Binding-site contacts:
Ligand atom C1 contacts residue ASN343 of chain 1.A at 1.4 Å.
Ligand atom O5 contacts residue ASN343 of chain 1.A at 2.3 Å (h-bond).
Ligand atom N2 contacts residue PHE342 of chain 1.A at 4.3 Å.
Ligand atom C7 contacts residue ASN343 of chain 1.A at 3.8 Å.
Ligand atom C2 contacts residue ASN343 of chain 1.A at 2.5 Å.
Ligand atom O7 contacts residue ASN343 of chain 1.A at 4.2 Å.
Ligand atom C8 contacts residue PHE342 of chain 1.A at 3.4 Å (hydrophobic).
Ligand atom N2 contacts residue ASN343 of chain 1.A at 2.9 Å (h-bond).
Ligand atom C7 contacts residue PHE342 of chain 1.A at 4.4 Å (hydrophobic).
Ligand atom C4 contacts residue ASN343 of chain 1.A at 4.3 Å.
Ligand atom C3 contacts residue ASN343 of chain 1.A at 3.8 Å.
Ligand atom C5 contacts residue ASN343 of chain 1.A at 3.6 Å.

This protein binds this small molecule.
Small molecule (SMILES): CC(=O)N[C@H]1[C@H](O[C@H]2[C@H](O)[C@@H](NC(C)=O)CO[C@@H]2CO)O[C@H](CO)[C@@H](O)[C@@H]1O

Sequence of chain 1.A:
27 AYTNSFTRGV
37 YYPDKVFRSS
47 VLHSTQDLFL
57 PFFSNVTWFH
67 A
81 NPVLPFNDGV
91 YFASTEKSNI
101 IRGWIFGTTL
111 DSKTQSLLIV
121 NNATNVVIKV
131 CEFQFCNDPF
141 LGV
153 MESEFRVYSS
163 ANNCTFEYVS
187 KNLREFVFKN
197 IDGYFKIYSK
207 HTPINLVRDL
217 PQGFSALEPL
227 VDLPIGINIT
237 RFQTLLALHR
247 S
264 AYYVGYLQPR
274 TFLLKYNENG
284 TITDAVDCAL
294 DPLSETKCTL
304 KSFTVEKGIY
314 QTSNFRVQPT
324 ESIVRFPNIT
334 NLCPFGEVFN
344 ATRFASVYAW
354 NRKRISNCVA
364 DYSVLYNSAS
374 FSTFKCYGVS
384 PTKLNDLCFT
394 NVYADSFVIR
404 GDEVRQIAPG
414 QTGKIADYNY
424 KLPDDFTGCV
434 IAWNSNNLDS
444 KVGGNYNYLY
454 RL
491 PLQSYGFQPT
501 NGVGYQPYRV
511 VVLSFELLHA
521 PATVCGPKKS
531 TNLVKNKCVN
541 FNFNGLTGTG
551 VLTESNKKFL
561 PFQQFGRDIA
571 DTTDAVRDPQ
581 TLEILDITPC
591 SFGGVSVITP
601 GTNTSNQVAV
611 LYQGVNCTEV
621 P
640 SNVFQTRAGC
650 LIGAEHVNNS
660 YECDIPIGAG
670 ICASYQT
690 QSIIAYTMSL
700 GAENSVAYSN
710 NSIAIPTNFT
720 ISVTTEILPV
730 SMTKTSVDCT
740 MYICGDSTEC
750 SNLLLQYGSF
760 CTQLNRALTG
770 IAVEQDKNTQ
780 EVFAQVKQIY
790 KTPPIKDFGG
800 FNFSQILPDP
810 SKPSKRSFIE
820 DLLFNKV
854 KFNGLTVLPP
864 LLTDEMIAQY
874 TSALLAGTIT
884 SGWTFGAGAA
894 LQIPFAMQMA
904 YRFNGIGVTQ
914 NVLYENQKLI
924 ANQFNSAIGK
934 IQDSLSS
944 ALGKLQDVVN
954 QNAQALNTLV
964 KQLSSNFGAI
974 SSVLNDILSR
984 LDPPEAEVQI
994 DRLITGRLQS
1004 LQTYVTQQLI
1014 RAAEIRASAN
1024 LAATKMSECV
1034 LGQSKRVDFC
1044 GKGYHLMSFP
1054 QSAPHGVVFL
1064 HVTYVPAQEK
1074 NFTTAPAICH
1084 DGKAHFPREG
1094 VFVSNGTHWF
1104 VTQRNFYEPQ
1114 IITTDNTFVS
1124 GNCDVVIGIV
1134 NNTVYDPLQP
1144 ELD